Sequence of chain 1.I:
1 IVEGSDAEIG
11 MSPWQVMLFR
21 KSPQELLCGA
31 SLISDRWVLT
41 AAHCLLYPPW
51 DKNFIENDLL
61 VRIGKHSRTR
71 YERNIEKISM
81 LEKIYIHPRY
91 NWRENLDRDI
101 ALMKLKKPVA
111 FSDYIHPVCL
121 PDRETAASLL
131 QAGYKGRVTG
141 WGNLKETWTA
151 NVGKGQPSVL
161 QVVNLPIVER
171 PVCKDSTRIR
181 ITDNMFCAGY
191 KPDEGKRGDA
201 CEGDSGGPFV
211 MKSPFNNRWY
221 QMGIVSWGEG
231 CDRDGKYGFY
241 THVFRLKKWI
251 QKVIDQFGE

This protein binds this small molecule.
Small molecule (SMILES): CC(=O)N[C@@H]1[C@@H](O)[C@H](O)[C@@H](CO)O[C@H]1O

Binding-site contacts:
Ligand atom C1 contacts residue ASN53 of chain 1.I at 1.6 Å.
Ligand atom C4 contacts residue ASN53 of chain 1.I at 4.0 Å.
Ligand atom C5 contacts residue ASN53 of chain 1.I at 3.4 Å.
Ligand atom C7 contacts residue ASN53 of chain 1.I at 3.2 Å.
Ligand atom N2 contacts residue LEU46 of chain 1.I at 3.9 Å.
Ligand atom C8 contacts residue PRO48 of chain 1.I at 4.0 Å (hydrophobic).
Ligand atom C5 contacts residue ILE55 of chain 1.I at 4.3 Å (hydrophobic).
Ligand atom C8 contacts residue LEU46 of chain 1.I at 3.5 Å (hydrophobic).
Ligand atom O7 contacts residue ASN53 of chain 1.I at 3.3 Å (h-bond).
Ligand atom O5 contacts residue ASN53 of chain 1.I at 2.7 Å (h-bond).
Ligand atom N2 contacts residue ASN53 of chain 1.I at 2.8 Å (h-bond).
Ligand atom C6 contacts residue ILE55 of chain 1.I at 4.2 Å (hydrophobic).
Ligand atom C7 contacts residue LEU46 of chain 1.I at 4.2 Å (hydrophobic).
Ligand atom C8 contacts residue ASN53 of chain 1.I at 4.2 Å.
Ligand atom C3 contacts residue ASN53 of chain 1.I at 3.4 Å.
Ligand atom O6 contacts residue ILE55 of chain 1.I at 3.6 Å.
Ligand atom C2 contacts residue ASN53 of chain 1.I at 2.6 Å.